Binding-site contacts:
Ligand atom C2 contacts residue PRO387 of chain 1.A at 3.8 Å (hydrophobic).
Ligand atom C1 contacts residue PRO387 of chain 1.A at 4.0 Å (hydrophobic).
Ligand atom C1 contacts residue ASN414 of chain 1.A at 1.5 Å.
Ligand atom C4 contacts residue ASN414 of chain 1.A at 4.2 Å.
Ligand atom C7 contacts residue ASN414 of chain 1.A at 3.4 Å.
Ligand atom C8 contacts residue LYS413 of chain 1.A at 4.0 Å.
Ligand atom O5 contacts residue ASN414 of chain 1.A at 2.3 Å (h-bond).
Ligand atom C2 contacts residue ASN414 of chain 1.A at 2.5 Å.
Ligand atom C5 contacts residue ASN414 of chain 1.A at 3.6 Å.
Ligand atom C3 contacts residue ASN414 of chain 1.A at 3.8 Å.
Ligand atom N2 contacts residue ASN414 of chain 1.A at 3.0 Å (h-bond).
Ligand atom O7 contacts residue ASN414 of chain 1.A at 3.3 Å (h-bond).
Ligand atom N2 contacts residue PRO387 of chain 1.A at 3.8 Å.

This protein binds this small molecule.
Small molecule (SMILES): CC(=O)N[C@@H]1[C@@H](O)[C@H](O)[C@@H](CO)O[C@H]1O

Sequence of chain 1.A:
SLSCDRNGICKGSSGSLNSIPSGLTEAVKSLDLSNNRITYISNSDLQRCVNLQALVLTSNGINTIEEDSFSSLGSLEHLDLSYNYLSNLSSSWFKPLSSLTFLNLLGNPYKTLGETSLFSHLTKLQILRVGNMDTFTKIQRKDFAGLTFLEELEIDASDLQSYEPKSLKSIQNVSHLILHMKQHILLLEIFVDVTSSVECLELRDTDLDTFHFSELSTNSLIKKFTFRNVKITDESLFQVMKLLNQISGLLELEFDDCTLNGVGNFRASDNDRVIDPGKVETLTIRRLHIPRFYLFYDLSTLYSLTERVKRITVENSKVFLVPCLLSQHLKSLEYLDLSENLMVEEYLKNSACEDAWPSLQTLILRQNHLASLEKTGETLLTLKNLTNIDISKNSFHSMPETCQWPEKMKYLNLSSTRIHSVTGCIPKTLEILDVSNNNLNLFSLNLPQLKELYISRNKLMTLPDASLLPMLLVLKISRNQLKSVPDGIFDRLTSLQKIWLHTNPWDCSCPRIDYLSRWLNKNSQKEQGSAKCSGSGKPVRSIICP